Binding-site contacts:
Ligand atom OD1 contacts residue HIS196 of chain 1.F at 2.8 Å (h-bond).
Ligand atom C3 contacts residue ARG198 of chain 1.F at 3.7 Å.
Ligand atom O1 contacts residue LEU200 of chain 1.F at 3.9 Å.
Ligand atom CB contacts residue PHE132 of chain 1.F at 3.4 Å (hydrophobic).
Ligand atom OXT contacts residue PRO201 of chain 1.F at 4.1 Å.
Ligand atom OD1 contacts residue PRO110 of chain 1.E at 3.5 Å.
Ligand atom C4 contacts residue HIS196 of chain 1.F at 3.5 Å.
Ligand atom O1 contacts residue TRP95 of chain 1.E at 3.4 Å.
Ligand atom C1 contacts residue TRP95 of chain 1.E at 3.9 Å (hydrophobic).
Ligand atom CD contacts residue GLU162 of chain 1.F at 3.6 Å.
Ligand atom C2 contacts residue LEU200 of chain 1.F at 3.7 Å (hydrophobic).
Ligand atom OXT contacts residue LEU200 of chain 1.F at 3.8 Å.
Ligand atom C contacts residue GLU162 of chain 1.F at 3.9 Å.
Ligand atom O contacts residue PRO201 of chain 1.F at 3.6 Å.
Ligand atom C3 contacts residue LEU200 of chain 1.F at 3.7 Å (hydrophobic).
Ligand atom CA contacts residue GLU162 of chain 1.F at 4.0 Å.
Ligand atom C1 contacts residue LEU200 of chain 1.F at 3.8 Å (hydrophobic).
Ligand atom C4 contacts residue ARG198 of chain 1.F at 3.7 Å.
Ligand atom C contacts residue PRO201 of chain 1.F at 3.8 Å (hydrophobic).
Ligand atom C4 contacts residue PRO110 of chain 1.E at 3.4 Å (hydrophobic).
Ligand atom OD2 contacts residue HIS196 of chain 1.F at 3.9 Å.
Ligand atom O1 contacts residue PHE132 of chain 1.F at 3.4 Å.
Ligand atom CG contacts residue GLU162 of chain 1.F at 3.8 Å.
Ligand atom C4 contacts residue ARG298 of chain 1.F at 3.6 Å.
Ligand atom OD1 contacts residue ARG298 of chain 1.F at 3.0 Å (salt-bridge).
Ligand atom CG contacts residue PRO296 of chain 1.F at 4.1 Å (hydrophobic).
Ligand atom C3 contacts residue PRO110 of chain 1.E at 4.1 Å (hydrophobic).
Ligand atom CA contacts residue PHE132 of chain 1.F at 3.6 Å (hydrophobic).
Ligand atom CD contacts residue LEU295 of chain 1.F at 3.4 Å (hydrophobic).
Ligand atom CB contacts residue GLU162 of chain 1.F at 3.4 Å.
Ligand atom C contacts residue LYS256 of chain 1.F at 3.8 Å.
Ligand atom CD contacts residue PRO296 of chain 1.F at 3.9 Å (hydrophobic).
Ligand atom OD2 contacts residue ARG298 of chain 1.F at 2.9 Å (salt-bridge).
Ligand atom O contacts residue VAL204 of chain 1.F at 3.9 Å.
Ligand atom C3 contacts residue TRP95 of chain 1.E at 4.1 Å (hydrophobic).
Ligand atom OXT contacts residue LYS256 of chain 1.F at 2.5 Å (salt-bridge).
Ligand atom CD contacts residue CP1 of chain 1.T at 3.2 Å.
Ligand atom O contacts residue GLU162 of chain 1.F at 3.0 Å (salt-bridge).
Ligand atom OD2 contacts residue PRO110 of chain 1.E at 3.4 Å.
Ligand atom OD2 contacts residue ARG198 of chain 1.F at 2.9 Å (salt-bridge).

The protein below binds the small molecule below.
Small molecule (SMILES): CCC[C@H](NC(=O)CCC(=O)O)C(=O)O

Sequence of chain 1.E:
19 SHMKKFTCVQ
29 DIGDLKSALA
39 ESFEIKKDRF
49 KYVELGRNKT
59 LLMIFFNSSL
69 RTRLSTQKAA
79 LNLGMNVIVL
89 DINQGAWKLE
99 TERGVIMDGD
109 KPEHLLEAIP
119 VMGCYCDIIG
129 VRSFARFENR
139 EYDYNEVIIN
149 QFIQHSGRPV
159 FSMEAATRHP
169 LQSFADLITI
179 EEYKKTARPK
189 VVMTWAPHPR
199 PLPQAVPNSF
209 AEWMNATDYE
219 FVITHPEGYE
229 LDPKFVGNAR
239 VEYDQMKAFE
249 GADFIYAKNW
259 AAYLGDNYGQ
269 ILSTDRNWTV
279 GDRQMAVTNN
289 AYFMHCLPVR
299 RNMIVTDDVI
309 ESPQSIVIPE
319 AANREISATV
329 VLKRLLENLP

Sequence of chain 1.F:
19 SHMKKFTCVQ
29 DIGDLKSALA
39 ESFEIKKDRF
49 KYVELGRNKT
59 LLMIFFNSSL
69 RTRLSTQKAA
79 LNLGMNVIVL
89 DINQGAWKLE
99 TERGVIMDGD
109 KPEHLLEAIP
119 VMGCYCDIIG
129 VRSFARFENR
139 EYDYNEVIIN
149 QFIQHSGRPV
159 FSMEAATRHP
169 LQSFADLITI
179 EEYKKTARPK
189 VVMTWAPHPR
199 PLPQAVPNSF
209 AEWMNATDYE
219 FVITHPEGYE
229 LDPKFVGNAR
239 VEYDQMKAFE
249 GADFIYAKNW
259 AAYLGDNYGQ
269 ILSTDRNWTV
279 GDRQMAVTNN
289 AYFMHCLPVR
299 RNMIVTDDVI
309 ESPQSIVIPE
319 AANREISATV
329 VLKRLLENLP